Sequence of chain 1.D:
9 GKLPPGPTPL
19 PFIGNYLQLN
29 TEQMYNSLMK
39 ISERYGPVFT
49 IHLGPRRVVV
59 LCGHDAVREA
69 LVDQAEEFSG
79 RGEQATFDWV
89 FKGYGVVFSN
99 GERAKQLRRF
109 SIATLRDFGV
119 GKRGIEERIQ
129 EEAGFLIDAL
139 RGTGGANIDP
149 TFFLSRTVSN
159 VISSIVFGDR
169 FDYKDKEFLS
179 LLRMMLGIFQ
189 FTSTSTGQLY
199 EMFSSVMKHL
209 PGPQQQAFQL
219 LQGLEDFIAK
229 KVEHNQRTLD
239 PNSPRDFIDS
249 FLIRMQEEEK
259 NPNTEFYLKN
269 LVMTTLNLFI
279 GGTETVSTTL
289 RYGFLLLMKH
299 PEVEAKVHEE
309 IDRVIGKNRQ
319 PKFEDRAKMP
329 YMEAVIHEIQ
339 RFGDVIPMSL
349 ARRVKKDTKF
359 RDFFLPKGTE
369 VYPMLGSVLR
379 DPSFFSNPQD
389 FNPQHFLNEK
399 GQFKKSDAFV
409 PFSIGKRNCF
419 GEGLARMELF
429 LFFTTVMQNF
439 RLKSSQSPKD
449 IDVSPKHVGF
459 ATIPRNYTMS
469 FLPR

Binding-site contacts:
Ligand atom C10 contacts residue LEU348 of chain 1.D at 4.2 Å (hydrophobic).
Ligand atom C_8 contacts residue LEU348 of chain 1.D at 4.0 Å (hydrophobic).
Ligand atom C_4 contacts residue PHE89 of chain 1.D at 3.3 Å (hydrophobic).
Ligand atom N_1 contacts residue ASN275 of chain 1.D at 3.0 Å (h-bond).
Ligand atom N_1 contacts residue ILE278 of chain 1.D at 4.3 Å.
Ligand atom N_1 contacts residue PHE89 of chain 1.D at 4.0 Å.
Ligand atom C10 contacts residue HEM1 of chain 1.M at 3.0 Å.
Ligand atom C_5 contacts residue VAL95 of chain 1.D at 4.3 Å (hydrophobic).
Ligand atom C_3 contacts residue PHE89 of chain 1.D at 4.0 Å (hydrophobic).
Ligand atom C_3 contacts residue ILE278 of chain 1.D at 3.6 Å (hydrophobic).
Ligand atom O_1 contacts residue LEU348 of chain 1.D at 4.3 Å.
Ligand atom C_2 contacts residue PHE96 of chain 1.D at 4.2 Å (hydrophobic).
Ligand atom C_3 contacts residue PHE96 of chain 1.D at 4.1 Å (hydrophobic).
Ligand atom C12 contacts residue THR283 of chain 1.D at 3.1 Å.
Ligand atom C_2 contacts residue PHE187 of chain 1.D at 4.3 Å (hydrophobic).
Ligand atom N_1 contacts residue PHE96 of chain 1.D at 3.8 Å.
Ligand atom C_5 contacts residue ASN275 of chain 1.D at 3.9 Å.
Ligand atom C12 contacts residue HEM1 of chain 1.M at 2.9 Å.
Ligand atom C_4 contacts residue PHE96 of chain 1.D at 3.9 Å (hydrophobic).
Ligand atom C_2 contacts residue ILE278 of chain 1.D at 3.6 Å (hydrophobic).
Ligand atom C_5 contacts residue PHE96 of chain 1.D at 3.9 Å (hydrophobic).
Ligand atom C_1 contacts residue PHE96 of chain 1.D at 4.1 Å (hydrophobic).
Ligand atom C_4 contacts residue ASN275 of chain 1.D at 3.6 Å.
Ligand atom C_6 contacts residue PHE187 of chain 1.D at 4.3 Å (hydrophobic).
Ligand atom C11 contacts residue GLY279 of chain 1.D at 3.3 Å.
Ligand atom C_7 contacts residue PHE187 of chain 1.D at 3.4 Å (hydrophobic).
Ligand atom C_2 contacts residue PHE85 of chain 1.D at 3.5 Å (hydrophobic).
Ligand atom C_8 contacts residue PHE458 of chain 1.D at 3.4 Å (hydrophobic).
Ligand atom C_3 contacts residue PHE85 of chain 1.D at 3.4 Å (hydrophobic).
Ligand atom C12 contacts residue GLY279 of chain 1.D at 3.9 Å.
Ligand atom C_8 contacts residue THR283 of chain 1.D at 4.2 Å.
Ligand atom N_2 contacts residue HEM1 of chain 1.M at 2.4 Å.
Ligand atom C_1 contacts residue ILE278 of chain 1.D at 4.0 Å (hydrophobic).
Ligand atom C_8 contacts residue PHE187 of chain 1.D at 4.0 Å (hydrophobic).
Ligand atom C_8 contacts residue ILE344 of chain 1.D at 4.0 Å (hydrophobic).
Ligand atom C_7 contacts residue PHE458 of chain 1.D at 3.3 Å (hydrophobic).
Ligand atom C_9 contacts residue LEU348 of chain 1.D at 4.1 Å (hydrophobic).
Ligand atom C_4 contacts residue ILE278 of chain 1.D at 3.7 Å (hydrophobic).
Ligand atom C_5 contacts residue ILE278 of chain 1.D at 4.4 Å (hydrophobic).
Ligand atom C11 contacts residue HEM1 of chain 1.M at 3.0 Å.

This protein binds this small molecule.
Small molecule (SMILES): CN(C)Cc1ccc(-c2cccnc2)o1